Binding-site contacts:
Ligand atom C19 contacts residue PHE131 of chain 1.A at 3.9 Å (hydrophobic).
Ligand atom N6 contacts residue LEU41 of chain 1.A at 3.8 Å.
Ligand atom O14 contacts residue SER45 of chain 1.A at 3.9 Å.
Ligand atom C20 contacts residue LEU100 of chain 1.A at 3.9 Å (hydrophobic).
Ligand atom O14 contacts residue ALA48 of chain 1.A at 3.0 Å.
Ligand atom C7 contacts residue ASN44 of chain 1.A at 3.5 Å.
Ligand atom N6 contacts residue ASN44 of chain 1.A at 3.2 Å (h-bond).
Ligand atom C10 contacts residue ASN44 of chain 1.A at 4.0 Å.
Ligand atom C18 contacts residue LEU96 of chain 1.A at 4.0 Å (hydrophobic).
Ligand atom C18 contacts residue TRP155 of chain 1.A at 3.6 Å (hydrophobic).
Ligand atom N5 contacts residue ASN44 of chain 1.A at 3.4 Å.
Ligand atom O14 contacts residue THR177 of chain 1.A at 3.4 Å.
Ligand atom N13 contacts residue ASN44 of chain 1.A at 3.7 Å.
Ligand atom C1 contacts residue MET91 of chain 1.A at 3.9 Å (hydrophobic).
Ligand atom C10 contacts residue PHE131 of chain 1.A at 3.5 Å (hydrophobic).
Ligand atom C2 contacts residue ASP86 of chain 1.A at 3.4 Å.
Ligand atom N5 contacts residue VAL179 of chain 1.A at 3.7 Å.
Ligand atom C15 contacts residue PHE131 of chain 1.A at 3.9 Å (hydrophobic).
Ligand atom C2 contacts residue THR177 of chain 1.A at 3.6 Å.
Ligand atom C16 contacts residue LEU96 of chain 1.A at 3.8 Å (hydrophobic).
Ligand atom C2 contacts residue ASN44 of chain 1.A at 3.9 Å.
Ligand atom C11 contacts residue MET91 of chain 1.A at 3.8 Å (hydrophobic).
Ligand atom C8 contacts residue ASN44 of chain 1.A at 4.0 Å.
Ligand atom O14 contacts residue ASP86 of chain 1.A at 2.6 Å (salt-bridge).
Ligand atom C3 contacts residue THR177 of chain 1.A at 3.9 Å.
Ligand atom C17 contacts residue TRP155 of chain 1.A at 3.5 Å (hydrophobic).
Ligand atom C3 contacts residue ASP86 of chain 1.A at 3.3 Å.
Ligand atom C4 contacts residue MET91 of chain 1.A at 3.6 Å (hydrophobic).
Ligand atom N6 contacts residue PHE131 of chain 1.A at 3.4 Å.
Ligand atom C9 contacts residue ASN44 of chain 1.A at 3.5 Å.
Ligand atom C3 contacts residue ASN44 of chain 1.A at 3.9 Å.
Ligand atom C3 contacts residue SER45 of chain 1.A at 3.8 Å.
Ligand atom C7 contacts residue PHE131 of chain 1.A at 3.8 Å (hydrophobic).
Ligand atom C1 contacts residue THR177 of chain 1.A at 3.7 Å.
Ligand atom C20 contacts residue PHE131 of chain 1.A at 4.0 Å (hydrophobic).
Ligand atom N5 contacts residue LEU41 of chain 1.A at 4.0 Å.
Ligand atom C17 contacts residue LEU96 of chain 1.A at 3.9 Å (hydrophobic).
Ligand atom C2 contacts residue ALA48 of chain 1.A at 3.8 Å (hydrophobic).
Ligand atom C12 contacts residue ASN44 of chain 1.A at 3.6 Å.
Ligand atom C19 contacts residue TYR132 of chain 1.A at 3.4 Å (hydrophobic).

The small molecule below binds the protein below.
Small molecule (SMILES): N#C[C@H](CC1CCCCC1)c1n[nH]c2cc(O)ccc12

Sequence of chain 1.A:
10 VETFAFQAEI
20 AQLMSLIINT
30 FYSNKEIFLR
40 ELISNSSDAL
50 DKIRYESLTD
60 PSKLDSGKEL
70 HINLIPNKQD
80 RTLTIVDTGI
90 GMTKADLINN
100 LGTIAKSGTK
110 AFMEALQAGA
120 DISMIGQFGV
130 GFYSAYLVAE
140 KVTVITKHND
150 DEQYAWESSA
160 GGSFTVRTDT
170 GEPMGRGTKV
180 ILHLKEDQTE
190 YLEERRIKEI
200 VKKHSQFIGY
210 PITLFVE